A protein and the small-molecule ligand that binds it are described below.
Small molecule (SMILES): CC(=O)N[C@H]1[C@H](O[C@H]2[C@H](O)[C@@H](NC(C)=O)CO[C@@H]2CO)O[C@H](CO)[C@@H](O)[C@@H]1O

Binding-site contacts:
Ligand atom N2 contacts residue ASN1134 of chain 1.A at 2.9 Å (h-bond).
Ligand atom C2 contacts residue ASN1134 of chain 1.A at 2.4 Å.
Ligand atom C1 contacts residue ASN1134 of chain 1.A at 1.4 Å.
Ligand atom C4 contacts residue ASN1134 of chain 1.A at 4.2 Å.
Ligand atom O7 contacts residue ASN1134 of chain 1.A at 3.7 Å.
Ligand atom C3 contacts residue ASN1134 of chain 1.A at 3.8 Å.
Ligand atom C5 contacts residue ASN1134 of chain 1.A at 3.7 Å.
Ligand atom O5 contacts residue ASN1134 of chain 1.A at 2.4 Å (h-bond).
Ligand atom C7 contacts residue ASN1134 of chain 1.A at 3.5 Å.

Sequence of chain 1.A:
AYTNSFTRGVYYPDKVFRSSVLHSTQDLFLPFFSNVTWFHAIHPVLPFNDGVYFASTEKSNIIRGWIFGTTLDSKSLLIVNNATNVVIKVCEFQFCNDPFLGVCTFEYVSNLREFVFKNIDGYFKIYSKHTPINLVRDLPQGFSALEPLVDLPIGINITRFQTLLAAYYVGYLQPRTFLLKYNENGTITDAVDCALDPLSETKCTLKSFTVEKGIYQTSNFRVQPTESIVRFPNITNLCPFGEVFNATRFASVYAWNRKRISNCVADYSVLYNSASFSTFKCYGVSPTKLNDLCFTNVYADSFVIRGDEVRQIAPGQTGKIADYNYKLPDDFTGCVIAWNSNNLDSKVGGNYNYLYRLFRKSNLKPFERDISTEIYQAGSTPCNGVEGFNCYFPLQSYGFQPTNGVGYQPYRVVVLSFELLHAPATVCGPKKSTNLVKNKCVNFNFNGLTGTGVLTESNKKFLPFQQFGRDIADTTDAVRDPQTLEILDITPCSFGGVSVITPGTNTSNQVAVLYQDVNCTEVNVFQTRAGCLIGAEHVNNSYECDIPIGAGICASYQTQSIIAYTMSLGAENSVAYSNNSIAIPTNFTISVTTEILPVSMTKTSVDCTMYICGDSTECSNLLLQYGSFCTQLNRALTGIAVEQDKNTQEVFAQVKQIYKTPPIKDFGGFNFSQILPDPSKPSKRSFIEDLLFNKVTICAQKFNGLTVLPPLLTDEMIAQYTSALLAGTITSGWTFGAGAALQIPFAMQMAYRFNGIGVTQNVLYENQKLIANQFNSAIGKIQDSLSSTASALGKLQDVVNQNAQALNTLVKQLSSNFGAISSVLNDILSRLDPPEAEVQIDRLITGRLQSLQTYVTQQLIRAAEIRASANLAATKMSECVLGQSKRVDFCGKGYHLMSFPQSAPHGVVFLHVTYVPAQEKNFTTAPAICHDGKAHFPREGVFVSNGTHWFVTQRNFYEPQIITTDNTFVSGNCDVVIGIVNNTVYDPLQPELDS